Sequence of chain 1.A:
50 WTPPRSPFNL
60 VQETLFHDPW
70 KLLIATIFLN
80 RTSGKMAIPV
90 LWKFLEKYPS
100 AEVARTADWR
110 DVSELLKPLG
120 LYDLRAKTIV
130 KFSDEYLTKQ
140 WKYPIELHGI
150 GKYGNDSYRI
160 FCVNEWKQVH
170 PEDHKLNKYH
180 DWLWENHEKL

The small molecule below binds the protein below.
Small molecule (SMILES): Cc1cn([C@H]2C[C@H](O)[C@@H](CO[P](=O)(O)O[C@H]3C[C@H](n4cnc5c(=O)nc(N)[nH]c54)O[C@@H]3CO[P](=O)(O)O[C@H]3C[C@H](n4ccc(N)nc4=O)O[C@@H]3CO[P](=O)(O)O[C@H]3C[C@H](n4cnc5c(=O)nc(N)[nH]c54)O[C@@H]3CO[P](=O)(O)O[C@H]3C[C@H](n4cnc5c(N)ncnc54)O[C@@H]3CO[P](=O)(O)O[C@H]3C[C@H](n4ccc(N)nc4=O)O[C@@H]3CO[P](=O)(O)O[C@H]3C[C@H](n4ccc(N)nc4=O)O[C@@H]3CO)O2)c(=O)[nH]c1=O

Binding-site contacts:
Ligand atom C2' contacts residue ASP172 of chain 1.A at 3.5 Å.
Ligand atom O4' contacts residue LYS174 of chain 1.A at 3.6 Å.
Ligand atom O3' contacts residue LEU78 of chain 1.A at 2.6 Å (h-bond).
Ligand atom O4 contacts residue GLN61 of chain 1.A at 3.8 Å.
Ligand atom O3' contacts residue SER82 of chain 1.A at 3.2 Å.
Ligand atom C4 contacts residue LEU78 of chain 1.A at 3.6 Å (hydrophobic).
Ligand atom O4 contacts residue VAL60 of chain 1.A at 2.8 Å (h-bond).
Ligand atom O4' contacts residue ASP172 of chain 1.A at 3.7 Å.
Ligand atom N3 contacts residue ARG80 of chain 1.A at 3.4 Å (salt-bridge).
Ligand atom C6 contacts residue ARG80 of chain 1.A at 3.5 Å.
Ligand atom O2 contacts residue GLN61 of chain 1.A at 2.9 Å (h-bond).
Ligand atom C2 contacts residue GLN61 of chain 1.A at 3.6 Å.
Ligand atom O4 contacts residue LEU59 of chain 1.A at 3.5 Å.
Ligand atom N3 contacts residue THR81 of chain 1.A at 3.4 Å.
Ligand atom C7 contacts residue GLY83 of chain 1.A at 3.8 Å.
Ligand atom C4 contacts residue ARG80 of chain 1.A at 3.3 Å.
Ligand atom C4 contacts residue GLN61 of chain 1.A at 3.8 Å.
Ligand atom N3 contacts residue GLN61 of chain 1.A at 2.9 Å (h-bond).
Ligand atom OP1 contacts residue GLY83 of chain 1.A at 2.8 Å (h-bond).
Ligand atom C1' contacts residue ASP172 of chain 1.A at 3.4 Å.
Ligand atom C2 contacts residue TYR152 of chain 1.A at 3.3 Å (hydrophobic).
Ligand atom C1' contacts residue SER82 of chain 1.A at 3.6 Å.
Ligand atom C5 contacts residue LEU78 of chain 1.A at 3.8 Å (hydrophobic).
Ligand atom N3 contacts residue SER82 of chain 1.A at 3.3 Å (h-bond).
Ligand atom O2 contacts residue TYR152 of chain 1.A at 2.8 Å (h-bond).
Ligand atom C6 contacts residue LYS174 of chain 1.A at 3.5 Å.
Ligand atom C2 contacts residue LEU78 of chain 1.A at 3.8 Å (hydrophobic).
Ligand atom N1 contacts residue TYR152 of chain 1.A at 3.8 Å.
Ligand atom C2 contacts residue THR81 of chain 1.A at 3.9 Å.
Ligand atom C1' contacts residue TYR152 of chain 1.A at 3.8 Å (hydrophobic).
Ligand atom C5 contacts residue ARG80 of chain 1.A at 3.4 Å.
Ligand atom C4' contacts residue ASP172 of chain 1.A at 3.6 Å.
Ligand atom C2 contacts residue ARG80 of chain 1.A at 3.4 Å.
Ligand atom OP1 contacts residue SER82 of chain 1.A at 3.6 Å.
Ligand atom OP2 contacts residue LYS174 of chain 1.A at 3.1 Å (salt-bridge).
Ligand atom C2' contacts residue TYR152 of chain 1.A at 3.2 Å (hydrophobic).
Ligand atom N3 contacts residue LEU78 of chain 1.A at 3.6 Å.
Ligand atom N1 contacts residue ARG80 of chain 1.A at 3.4 Å (salt-bridge).
Ligand atom C3' contacts residue LEU78 of chain 1.A at 3.6 Å (hydrophobic).
Ligand atom C5 contacts residue LYS174 of chain 1.A at 3.8 Å.